This small molecule binds to this protein.
Small molecule (SMILES): CC(=O)N[C@H]1[C@H](O[C@H]2[C@H](O)[C@@H](NC(C)=O)CO[C@@H]2CO)O[C@H](CO)[C@@H](O)[C@@H]1O

Binding-site contacts:
Ligand atom C7 contacts residue ASN340 of chain 1.B at 4.0 Å.
Ligand atom C1 contacts residue ASN340 of chain 1.B at 1.6 Å.
Ligand atom C4 contacts residue ASN340 of chain 1.B at 4.4 Å.
Ligand atom O5 contacts residue ASN340 of chain 1.B at 2.4 Å (h-bond).
Ligand atom C6 contacts residue ASP336 of chain 1.B at 3.7 Å.
Ligand atom O6 contacts residue ASP336 of chain 1.B at 4.4 Å.
Ligand atom O6 contacts residue NAG1 of chain 1.SA at 3.2 Å (h-bond).
Ligand atom O7 contacts residue ASN340 of chain 1.B at 4.3 Å.
Ligand atom C8 contacts residue LEU368 of chain 1.B at 4.1 Å (hydrophobic).
Ligand atom O5 contacts residue ASP336 of chain 1.B at 3.6 Å.
Ligand atom C5 contacts residue ASP336 of chain 1.B at 3.9 Å.
Ligand atom C4 contacts residue NAG1 of chain 1.SA at 2.8 Å.
Ligand atom C5 contacts residue NAG1 of chain 1.SA at 3.8 Å.
Ligand atom C1 contacts residue ASP336 of chain 1.B at 4.4 Å.
Ligand atom C3 contacts residue NAG1 of chain 1.SA at 3.8 Å.
Ligand atom C5 contacts residue ASN340 of chain 1.B at 3.7 Å.
Ligand atom N2 contacts residue ASN340 of chain 1.B at 3.1 Å (h-bond).
Ligand atom O3 contacts residue NAG1 of chain 1.SA at 3.8 Å.
Ligand atom C2 contacts residue ASN340 of chain 1.B at 2.7 Å.
Ligand atom O4 contacts residue NAG1 of chain 1.SA at 1.6 Å.
Ligand atom C6 contacts residue NAG1 of chain 1.SA at 3.3 Å.
Ligand atom C3 contacts residue ASN340 of chain 1.B at 4.0 Å.
Ligand atom C8 contacts residue ASN367 of chain 1.B at 3.9 Å.

Sequence of chain 1.B:
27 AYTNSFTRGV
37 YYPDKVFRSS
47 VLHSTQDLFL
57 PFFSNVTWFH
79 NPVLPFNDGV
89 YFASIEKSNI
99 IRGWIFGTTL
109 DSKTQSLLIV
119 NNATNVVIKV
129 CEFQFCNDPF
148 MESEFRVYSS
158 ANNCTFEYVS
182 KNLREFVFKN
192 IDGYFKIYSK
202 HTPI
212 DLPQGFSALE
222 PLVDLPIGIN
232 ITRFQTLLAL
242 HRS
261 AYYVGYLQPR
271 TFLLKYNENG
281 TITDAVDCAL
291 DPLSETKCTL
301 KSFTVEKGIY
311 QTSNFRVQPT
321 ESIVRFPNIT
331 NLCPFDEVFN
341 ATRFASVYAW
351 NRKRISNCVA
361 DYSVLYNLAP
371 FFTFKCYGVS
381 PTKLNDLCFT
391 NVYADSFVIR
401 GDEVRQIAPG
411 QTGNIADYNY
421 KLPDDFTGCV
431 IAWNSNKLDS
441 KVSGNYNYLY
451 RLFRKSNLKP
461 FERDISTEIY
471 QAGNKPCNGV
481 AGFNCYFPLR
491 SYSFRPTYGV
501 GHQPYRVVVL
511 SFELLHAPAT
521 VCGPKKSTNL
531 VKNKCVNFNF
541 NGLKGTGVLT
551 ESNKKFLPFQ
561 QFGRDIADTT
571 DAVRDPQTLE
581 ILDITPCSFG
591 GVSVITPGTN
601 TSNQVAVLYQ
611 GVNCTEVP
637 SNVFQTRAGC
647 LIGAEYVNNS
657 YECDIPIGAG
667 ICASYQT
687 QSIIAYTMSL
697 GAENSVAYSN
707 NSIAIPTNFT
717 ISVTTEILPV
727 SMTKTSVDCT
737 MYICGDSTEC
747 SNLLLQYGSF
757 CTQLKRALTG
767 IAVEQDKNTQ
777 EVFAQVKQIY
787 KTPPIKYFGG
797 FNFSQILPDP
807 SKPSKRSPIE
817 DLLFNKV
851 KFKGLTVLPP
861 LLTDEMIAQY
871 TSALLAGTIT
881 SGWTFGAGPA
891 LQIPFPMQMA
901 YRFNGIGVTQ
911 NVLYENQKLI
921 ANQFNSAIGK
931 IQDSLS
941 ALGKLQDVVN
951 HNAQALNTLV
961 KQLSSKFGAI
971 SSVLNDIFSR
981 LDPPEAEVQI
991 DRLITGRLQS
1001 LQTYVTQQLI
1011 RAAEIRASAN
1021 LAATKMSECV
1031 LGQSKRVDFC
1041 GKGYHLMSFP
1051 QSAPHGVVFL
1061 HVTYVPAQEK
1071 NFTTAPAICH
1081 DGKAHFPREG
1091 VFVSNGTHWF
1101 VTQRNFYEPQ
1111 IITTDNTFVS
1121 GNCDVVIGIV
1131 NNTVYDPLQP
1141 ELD